Sequence of chain 1.F:
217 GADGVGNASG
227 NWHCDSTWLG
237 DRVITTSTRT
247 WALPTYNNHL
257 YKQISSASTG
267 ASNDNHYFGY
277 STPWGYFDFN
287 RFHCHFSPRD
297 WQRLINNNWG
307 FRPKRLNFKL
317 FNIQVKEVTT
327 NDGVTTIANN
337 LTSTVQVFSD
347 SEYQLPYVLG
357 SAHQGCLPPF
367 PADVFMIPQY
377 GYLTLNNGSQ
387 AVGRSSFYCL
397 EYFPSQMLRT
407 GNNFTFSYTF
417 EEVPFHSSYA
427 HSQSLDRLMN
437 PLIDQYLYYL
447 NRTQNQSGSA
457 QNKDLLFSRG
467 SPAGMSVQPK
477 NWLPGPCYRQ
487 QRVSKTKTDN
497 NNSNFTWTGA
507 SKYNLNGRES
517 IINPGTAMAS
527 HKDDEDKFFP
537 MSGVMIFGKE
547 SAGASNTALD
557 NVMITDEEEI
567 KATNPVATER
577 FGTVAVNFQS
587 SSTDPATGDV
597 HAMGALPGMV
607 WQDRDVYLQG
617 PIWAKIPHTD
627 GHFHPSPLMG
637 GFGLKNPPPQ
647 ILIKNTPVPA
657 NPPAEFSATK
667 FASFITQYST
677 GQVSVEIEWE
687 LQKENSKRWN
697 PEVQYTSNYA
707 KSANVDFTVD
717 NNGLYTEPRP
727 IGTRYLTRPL

The protein below binds the small molecule below.
Small molecule (SMILES): Nc1ncnc2[nH]cnc12

Binding-site contacts:
Ligand atom C8 contacts residue HIS630 of chain 1.F at 3.3 Å.
Ligand atom N1 contacts residue PRO631 of chain 1.F at 4.2 Å.
Ligand atom N6 contacts residue GLY637 of chain 1.F at 3.4 Å (h-bond).
Ligand atom C6 contacts residue PRO631 of chain 1.F at 4.3 Å (hydrophobic).
Ligand atom C5 contacts residue PRO631 of chain 1.F at 4.4 Å (hydrophobic).
Ligand atom N7 contacts residue ASP609 of chain 1.F at 4.0 Å.
Ligand atom N3 contacts residue PRO631 of chain 1.F at 4.1 Å.
Ligand atom N7 contacts residue HIS630 of chain 1.F at 3.7 Å.
Ligand atom C5 contacts residue PRO420 of chain 1.F at 4.5 Å (hydrophobic).
Ligand atom N6 contacts residue SER632 of chain 1.F at 3.6 Å.
Ligand atom C2 contacts residue ILE622 of chain 1.F at 4.3 Å (hydrophobic).
Ligand atom N9 contacts residue PRO631 of chain 1.F at 3.9 Å.
Ligand atom N6 contacts residue GLY639 of chain 1.F at 3.5 Å (h-bond).
Ligand atom N1 contacts residue GLY639 of chain 1.F at 3.0 Å (h-bond).
Ligand atom C2 contacts residue GLY639 of chain 1.F at 2.9 Å.
Ligand atom N1 contacts residue PHE638 of chain 1.F at 4.1 Å.
Ligand atom N9 contacts residue HIS630 of chain 1.F at 4.4 Å.
Ligand atom N6 contacts residue PRO633 of chain 1.F at 4.4 Å.
Ligand atom N6 contacts residue PHE638 of chain 1.F at 3.7 Å.
Ligand atom C6 contacts residue SER632 of chain 1.F at 4.0 Å.
Ligand atom C6 contacts residue GLY639 of chain 1.F at 3.7 Å.
Ligand atom C5 contacts residue SER632 of chain 1.F at 3.9 Å.
Ligand atom N7 contacts residue SER632 of chain 1.F at 3.7 Å.
Ligand atom C4 contacts residue PRO631 of chain 1.F at 4.2 Å (hydrophobic).
Ligand atom N3 contacts residue GLY639 of chain 1.F at 4.2 Å.
Ligand atom C2 contacts residue PRO631 of chain 1.F at 4.2 Å (hydrophobic).